The protein below binds the small molecule below.
Small molecule (SMILES): CC(=O)N[C@@H](CCC(N)=O)C(=O)N[C@H](Cc1ccccc1)C(=O)N[C@@H](Cc1c[nH]cn1)C(=O)N1CCC[C@@H]1C(=O)O

Sequence of chain 1.B:
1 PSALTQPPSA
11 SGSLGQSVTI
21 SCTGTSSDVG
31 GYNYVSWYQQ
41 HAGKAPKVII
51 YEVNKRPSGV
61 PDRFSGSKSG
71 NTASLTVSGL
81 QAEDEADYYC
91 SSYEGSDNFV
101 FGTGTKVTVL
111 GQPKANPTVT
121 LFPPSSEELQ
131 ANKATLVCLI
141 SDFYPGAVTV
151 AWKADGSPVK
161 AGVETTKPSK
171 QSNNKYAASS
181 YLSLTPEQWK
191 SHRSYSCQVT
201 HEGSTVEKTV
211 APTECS

Sequence of chain 1.A:
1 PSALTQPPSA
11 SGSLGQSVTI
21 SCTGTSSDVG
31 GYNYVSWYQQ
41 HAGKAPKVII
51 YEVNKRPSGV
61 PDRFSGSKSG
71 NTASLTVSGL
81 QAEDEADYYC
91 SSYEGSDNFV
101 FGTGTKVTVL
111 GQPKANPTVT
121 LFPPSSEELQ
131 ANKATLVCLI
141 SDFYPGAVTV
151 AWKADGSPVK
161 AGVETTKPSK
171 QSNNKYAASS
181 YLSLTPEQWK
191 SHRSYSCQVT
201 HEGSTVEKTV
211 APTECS

Binding-site contacts:
Ligand atom CB contacts residue TYR34 of chain 1.A at 3.3 Å (hydrophobic).
Ligand atom O contacts residue PHE99 of chain 1.A at 2.7 Å.
Ligand atom C contacts residue TYR38 of chain 1.B at 3.6 Å (hydrophobic).
Ligand atom NE2 contacts residue TYR51 of chain 1.A at 3.0 Å.
Ligand atom CD contacts residue PHE99 of chain 1.B at 3.6 Å (hydrophobic).
Ligand atom CA contacts residue TYR93 of chain 1.B at 3.5 Å (hydrophobic).
Ligand atom CE2 contacts residue TYR51 of chain 1.B at 3.2 Å (hydrophobic).
Ligand atom O contacts residue PHE99 of chain 1.B at 2.9 Å.
Ligand atom CZ contacts residue GLU52 of chain 1.B at 3.5 Å.
Ligand atom C contacts residue PHE99 of chain 1.B at 3.2 Å (hydrophobic).
Ligand atom CH3 contacts residue TYR38 of chain 1.A at 3.5 Å (hydrophobic).
Ligand atom CD1 contacts residue GLU52 of chain 1.B at 3.0 Å.
Ligand atom CD2 contacts residue TYR34 of chain 1.A at 3.7 Å (hydrophobic).
Ligand atom NE2 contacts residue GLU52 of chain 1.A at 3.1 Å (salt-bridge).
Ligand atom CD contacts residue ASP97 of chain 1.B at 3.7 Å.
Ligand atom NE2 contacts residue ASP97 of chain 1.B at 2.7 Å (salt-bridge).
Ligand atom CA contacts residue PHE99 of chain 1.B at 3.5 Å (hydrophobic).
Ligand atom NE2 contacts residue VAL48 of chain 1.A at 3.6 Å.
Ligand atom CD2 contacts residue GLU52 of chain 1.A at 3.5 Å.
Ligand atom CG contacts residue GLU52 of chain 1.B at 3.6 Å.
Ligand atom CE1 contacts residue GLU52 of chain 1.A at 3.1 Å.
Ligand atom CZ contacts residue ASP97 of chain 1.A at 3.2 Å.
Ligand atom CH3 contacts residue TYR38 of chain 1.B at 2.9 Å (hydrophobic).
Ligand atom CG contacts residue TYR34 of chain 1.A at 3.3 Å (hydrophobic).
Ligand atom OE1 contacts residue TYR51 of chain 1.A at 2.8 Å.
Ligand atom CE1 contacts residue GLU52 of chain 1.B at 3.0 Å.
Ligand atom CG contacts residue PHE99 of chain 1.B at 3.3 Å (hydrophobic).
Ligand atom O contacts residue TYR34 of chain 1.A at 3.3 Å.
Ligand atom ND1 contacts residue GLU52 of chain 1.A at 3.5 Å (salt-bridge).
Ligand atom CE1 contacts residue TYR93 of chain 1.B at 3.5 Å (hydrophobic).
Ligand atom NE2 contacts residue PHE99 of chain 1.B at 3.1 Å.
Ligand atom C contacts residue TYR93 of chain 1.B at 3.6 Å (hydrophobic).
Ligand atom CA contacts residue TYR34 of chain 1.A at 3.4 Å (hydrophobic).
Ligand atom CB contacts residue TYR93 of chain 1.A at 3.5 Å (hydrophobic).
Ligand atom C contacts residue TYR34 of chain 1.A at 3.7 Å (hydrophobic).
Ligand atom CB contacts residue TYR93 of chain 1.B at 3.2 Å (hydrophobic).
Ligand atom ND1 contacts residue TYR34 of chain 1.A at 3.7 Å.
Ligand atom O contacts residue TYR93 of chain 1.B at 3.2 Å.
Ligand atom CD contacts residue TYR34 of chain 1.A at 3.6 Å (hydrophobic).
Ligand atom CD contacts residue TYR51 of chain 1.A at 3.6 Å (hydrophobic).